Binding-site contacts:
Ligand atom OAH contacts residue ARG125 of chain 1.B at 2.7 Å (salt-bridge).
Ligand atom CAZ contacts residue ILE132 of chain 1.B at 4.3 Å (hydrophobic).
Ligand atom CAK contacts residue CYS55 of chain 1.B at 4.2 Å (hydrophobic).
Ligand atom CBD contacts residue ILE132 of chain 1.B at 4.0 Å (hydrophobic).
Ligand atom CAV contacts residue ILE132 of chain 1.B at 4.4 Å (hydrophobic).
Ligand atom CAA contacts residue LEU93 of chain 1.B at 3.8 Å (hydrophobic).
Ligand atom CAX contacts residue ARG125 of chain 1.B at 3.9 Å.
Ligand atom CAE contacts residue TRP136 of chain 1.B at 4.0 Å (hydrophobic).
Ligand atom CAN contacts residue VAL59 of chain 1.B at 3.7 Å (hydrophobic).
Ligand atom CBG contacts residue CYS55 of chain 1.B at 4.5 Å (hydrophobic).
Ligand atom CAL contacts residue LEU48 of chain 1.B at 4.2 Å (hydrophobic).
Ligand atom OAW contacts residue LEU48 of chain 1.B at 3.6 Å.
Ligand atom CAI contacts residue ILE132 of chain 1.B at 4.0 Å (hydrophobic).
Ligand atom CAB contacts residue LEU90 of chain 1.B at 4.5 Å (hydrophobic).
Ligand atom CAQ contacts residue TRP136 of chain 1.B at 3.7 Å (hydrophobic).
Ligand atom CAD contacts residue ILE132 of chain 1.B at 4.2 Å (hydrophobic).
Ligand atom CAI contacts residue THR51 of chain 1.B at 4.4 Å.
Ligand atom CAR contacts residue LYS129 of chain 1.B at 4.2 Å.
Ligand atom CAI contacts residue SER52 of chain 1.B at 4.5 Å.
Ligand atom CBC contacts residue LYS129 of chain 1.B at 4.5 Å.
Ligand atom CAV contacts residue LYS129 of chain 1.B at 4.4 Å.
Ligand atom CAP contacts residue TRP136 of chain 1.B at 4.0 Å (hydrophobic).
Ligand atom CAQ contacts residue CYS55 of chain 1.B at 3.7 Å (hydrophobic).
Ligand atom CAK contacts residue SER52 of chain 1.B at 4.0 Å.
Ligand atom OAW contacts residue LYS129 of chain 1.B at 4.1 Å.
Ligand atom CAY contacts residue LEU48 of chain 1.B at 4.3 Å (hydrophobic).
Ligand atom CAK contacts residue ILE132 of chain 1.B at 4.1 Å (hydrophobic).
Ligand atom CBA contacts residue LEU90 of chain 1.B at 4.0 Å (hydrophobic).
Ligand atom OAG contacts residue LYS129 of chain 1.B at 3.7 Å.
Ligand atom CAV contacts residue LEU48 of chain 1.B at 4.3 Å (hydrophobic).
Ligand atom CAP contacts residue CYS55 of chain 1.B at 3.8 Å (hydrophobic).
Ligand atom CBA contacts residue VAL59 of chain 1.B at 4.4 Å (hydrophobic).
Ligand atom CBC contacts residue LEU48 of chain 1.B at 4.5 Å (hydrophobic).
Ligand atom CAD contacts residue CYS133 of chain 1.B at 4.1 Å (hydrophobic).
Ligand atom CAA contacts residue LEU90 of chain 1.B at 3.8 Å (hydrophobic).

The protein below binds the small molecule below.
Small molecule (SMILES): CC(C)CCC[C@@H](C)[C@H]1CC[C@H]2[C@@H]3CC=C4C[C@@H](OC(=O)CCC(=O)O)CC[C@]4(C)[C@H]3CC[C@]12C

Sequence of chain 1.B:
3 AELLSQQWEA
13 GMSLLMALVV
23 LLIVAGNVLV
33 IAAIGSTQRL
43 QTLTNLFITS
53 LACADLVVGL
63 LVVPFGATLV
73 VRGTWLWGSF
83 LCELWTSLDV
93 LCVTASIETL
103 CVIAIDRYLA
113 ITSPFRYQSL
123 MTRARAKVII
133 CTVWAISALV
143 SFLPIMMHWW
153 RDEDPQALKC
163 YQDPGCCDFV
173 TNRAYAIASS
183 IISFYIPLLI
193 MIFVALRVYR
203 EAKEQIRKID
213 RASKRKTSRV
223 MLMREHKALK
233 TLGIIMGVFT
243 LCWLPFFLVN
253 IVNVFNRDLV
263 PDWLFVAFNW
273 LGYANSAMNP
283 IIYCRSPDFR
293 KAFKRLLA